A small-molecule ligand and the protein it binds are described below.
Small molecule (SMILES): CC(=O)N[C@H]1[C@H](O[C@H]2[C@H](O)[C@@H](NC(C)=O)CO[C@@H]2CO)O[C@H](CO)[C@@H](O[C@H]2O[C@H](CO[C@H]3O[C@H](CO)[C@@H](O)[C@H](O)[C@@H]3O)[C@@H](O)[C@H](O[C@H]3O[C@H](CO)[C@@H](O)[C@H](O)[C@@H]3O)[C@@H]2O)[C@@H]1O

Sequence of chain 1.D:
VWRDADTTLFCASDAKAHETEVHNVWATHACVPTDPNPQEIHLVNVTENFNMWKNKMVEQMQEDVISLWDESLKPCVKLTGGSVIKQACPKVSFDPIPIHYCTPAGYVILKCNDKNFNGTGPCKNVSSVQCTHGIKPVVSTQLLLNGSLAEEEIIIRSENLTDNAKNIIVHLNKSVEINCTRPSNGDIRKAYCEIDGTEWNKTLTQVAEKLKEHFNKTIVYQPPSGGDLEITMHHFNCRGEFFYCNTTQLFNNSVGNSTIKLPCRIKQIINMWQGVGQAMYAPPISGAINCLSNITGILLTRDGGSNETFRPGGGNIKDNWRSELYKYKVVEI

Binding-site contacts:
Ligand atom C8 contacts residue ASN173 of chain 1.D at 4.2 Å.
Ligand atom O6 contacts residue GLN212 of chain 1.D at 3.5 Å (h-bond).
Ligand atom O4 contacts residue GLN212 of chain 1.D at 3.4 Å (h-bond).
Ligand atom C1 contacts residue ASN173 of chain 1.D at 1.4 Å.
Ligand atom O5 contacts residue GLU153 of chain 1.D at 3.3 Å.
Ligand atom C6 contacts residue GLU153 of chain 1.D at 3.7 Å.
Ligand atom C5 contacts residue ILE154 of chain 1.D at 4.1 Å (hydrophobic).
Ligand atom C8 contacts residue GLU215 of chain 1.D at 3.5 Å.
Ligand atom C8 contacts residue GLN212 of chain 1.D at 3.8 Å.
Ligand atom O6 contacts residue ILE154 of chain 1.D at 3.7 Å.
Ligand atom C4 contacts residue GLU215 of chain 1.D at 3.4 Å.
Ligand atom N2 contacts residue ASN173 of chain 1.D at 2.9 Å (h-bond).
Ligand atom C1 contacts residue GLU152 of chain 1.D at 3.7 Å.
Ligand atom O5 contacts residue GLU152 of chain 1.D at 3.9 Å.
Ligand atom O3 contacts residue GLU215 of chain 1.D at 3.6 Å.
Ligand atom O4 contacts residue GLU215 of chain 1.D at 3.4 Å (salt-bridge).
Ligand atom C5 contacts residue ASN173 of chain 1.D at 3.6 Å.
Ligand atom C1 contacts residue ILE154 of chain 1.D at 4.2 Å (hydrophobic).
Ligand atom O3 contacts residue GLN212 of chain 1.D at 4.1 Å.
Ligand atom C8 contacts residue THR211 of chain 1.D at 4.3 Å.
Ligand atom O5 contacts residue ILE154 of chain 1.D at 3.3 Å (h-bond).
Ligand atom C7 contacts residue GLN212 of chain 1.D at 3.9 Å.
Ligand atom C3 contacts residue GLN212 of chain 1.D at 3.4 Å.
Ligand atom C2 contacts residue GLU152 of chain 1.D at 4.0 Å.
Ligand atom C6 contacts residue ILE154 of chain 1.D at 3.9 Å (hydrophobic).
Ligand atom O5 contacts residue ASN173 of chain 1.D at 2.3 Å (h-bond).
Ligand atom O7 contacts residue GLN212 of chain 1.D at 3.8 Å.
Ligand atom O7 contacts residue GLU152 of chain 1.D at 3.3 Å (salt-bridge).
Ligand atom C4 contacts residue ASN173 of chain 1.D at 4.2 Å.
Ligand atom C3 contacts residue ASN173 of chain 1.D at 3.8 Å.
Ligand atom C7 contacts residue GLU152 of chain 1.D at 4.2 Å.
Ligand atom C5 contacts residue GLN212 of chain 1.D at 4.0 Å.
Ligand atom O6 contacts residue LYS216 of chain 1.D at 3.6 Å.
Ligand atom C7 contacts residue ASN173 of chain 1.D at 3.2 Å.
Ligand atom C4 contacts residue GLN212 of chain 1.D at 3.8 Å.
Ligand atom C5 contacts residue GLU153 of chain 1.D at 4.2 Å.
Ligand atom C3 contacts residue GLU215 of chain 1.D at 3.4 Å.
Ligand atom C1 contacts residue GLU153 of chain 1.D at 4.0 Å.
Ligand atom O7 contacts residue ASN173 of chain 1.D at 3.2 Å (h-bond).
Ligand atom C2 contacts residue ASN173 of chain 1.D at 2.4 Å.